This protein binds this small molecule.
Small molecule (SMILES): CCCCCCCC(=O)OC[C@H](COP(=O)(O)O[C@@H]1[C@H](O)[C@H](O)[C@@H](OP(=O)(O)O)[C@H](OP(=O)(O)O)[C@H]1O)OC(=O)CCCCCCC

Binding-site contacts:
Ligand atom C6B contacts residue TYR440 of chain 1.C at 4.0 Å (hydrophobic).
Ligand atom O42 contacts residue MET755 of chain 1.C at 3.4 Å.
Ligand atom C3C contacts residue TRP502 of chain 1.C at 4.0 Å (hydrophobic).
Ligand atom O52 contacts residue LEU623 of chain 1.C at 3.9 Å.
Ligand atom O4 contacts residue SER625 of chain 1.C at 3.3 Å.
Ligand atom O3C contacts residue THR438 of chain 1.C at 3.8 Å.
Ligand atom C2 contacts residue SER625 of chain 1.C at 3.4 Å.
Ligand atom C8A contacts residue CYS507 of chain 1.C at 3.8 Å (hydrophobic).
Ligand atom C3B contacts residue VAL437 of chain 1.C at 3.5 Å (hydrophobic).
Ligand atom C2B contacts residue THR441 of chain 1.C at 3.4 Å.
Ligand atom C7B contacts residue GLY451 of chain 1.C at 3.8 Å.
Ligand atom O13 contacts residue SER624 of chain 1.C at 3.7 Å.
Ligand atom P5 contacts residue LYS762 of chain 1.C at 4.2 Å.
Ligand atom C2A contacts residue VAL620 of chain 1.C at 3.7 Å (hydrophobic).
Ligand atom C1 contacts residue SER624 of chain 1.C at 4.1 Å.
Ligand atom C1C contacts residue LEU623 of chain 1.C at 3.8 Å (hydrophobic).
Ligand atom C2B contacts residue VAL437 of chain 1.C at 3.6 Å (hydrophobic).
Ligand atom O2 contacts residue LYS442 of chain 1.C at 3.6 Å.
Ligand atom O12 contacts residue THR441 of chain 1.C at 3.3 Å (h-bond).
Ligand atom C3 contacts residue LYS442 of chain 1.C at 3.9 Å.
Ligand atom O6 contacts residue LEU623 of chain 1.C at 4.0 Å.
Ligand atom O52 contacts residue LYS762 of chain 1.C at 3.2 Å (salt-bridge).
Ligand atom C1 contacts residue LEU623 of chain 1.C at 4.0 Å (hydrophobic).
Ligand atom O43 contacts residue ARG366 of chain 1.B at 3.4 Å (salt-bridge).
Ligand atom O3 contacts residue LYS442 of chain 1.C at 2.6 Å (salt-bridge).
Ligand atom C1C contacts residue THR438 of chain 1.C at 3.9 Å.
Ligand atom O13 contacts residue LEU623 of chain 1.C at 3.6 Å (h-bond).
Ligand atom O1B contacts residue LEU503 of chain 1.C at 3.3 Å.
Ligand atom O6 contacts residue THR438 of chain 1.C at 3.4 Å (h-bond).
Ligand atom O51 contacts residue PHE758 of chain 1.C at 3.9 Å.
Ligand atom P4 contacts residue ARG366 of chain 1.B at 3.5 Å.
Ligand atom O12 contacts residue THR438 of chain 1.C at 3.7 Å.
Ligand atom C5B contacts residue TYR440 of chain 1.C at 3.5 Å (hydrophobic).
Ligand atom C4 contacts residue SER625 of chain 1.C at 4.0 Å.
Ligand atom C3 contacts residue SER625 of chain 1.C at 3.7 Å.
Ligand atom O41 contacts residue ARG366 of chain 1.B at 2.6 Å (salt-bridge).
Ligand atom C1 contacts residue SER625 of chain 1.C at 3.9 Å.
Ligand atom O1B contacts residue TRP502 of chain 1.C at 4.1 Å.
Ligand atom O2 contacts residue SER625 of chain 1.C at 4.2 Å.
Ligand atom O1 contacts residue LYS442 of chain 1.C at 3.5 Å.

Sequence of chain 1.B:
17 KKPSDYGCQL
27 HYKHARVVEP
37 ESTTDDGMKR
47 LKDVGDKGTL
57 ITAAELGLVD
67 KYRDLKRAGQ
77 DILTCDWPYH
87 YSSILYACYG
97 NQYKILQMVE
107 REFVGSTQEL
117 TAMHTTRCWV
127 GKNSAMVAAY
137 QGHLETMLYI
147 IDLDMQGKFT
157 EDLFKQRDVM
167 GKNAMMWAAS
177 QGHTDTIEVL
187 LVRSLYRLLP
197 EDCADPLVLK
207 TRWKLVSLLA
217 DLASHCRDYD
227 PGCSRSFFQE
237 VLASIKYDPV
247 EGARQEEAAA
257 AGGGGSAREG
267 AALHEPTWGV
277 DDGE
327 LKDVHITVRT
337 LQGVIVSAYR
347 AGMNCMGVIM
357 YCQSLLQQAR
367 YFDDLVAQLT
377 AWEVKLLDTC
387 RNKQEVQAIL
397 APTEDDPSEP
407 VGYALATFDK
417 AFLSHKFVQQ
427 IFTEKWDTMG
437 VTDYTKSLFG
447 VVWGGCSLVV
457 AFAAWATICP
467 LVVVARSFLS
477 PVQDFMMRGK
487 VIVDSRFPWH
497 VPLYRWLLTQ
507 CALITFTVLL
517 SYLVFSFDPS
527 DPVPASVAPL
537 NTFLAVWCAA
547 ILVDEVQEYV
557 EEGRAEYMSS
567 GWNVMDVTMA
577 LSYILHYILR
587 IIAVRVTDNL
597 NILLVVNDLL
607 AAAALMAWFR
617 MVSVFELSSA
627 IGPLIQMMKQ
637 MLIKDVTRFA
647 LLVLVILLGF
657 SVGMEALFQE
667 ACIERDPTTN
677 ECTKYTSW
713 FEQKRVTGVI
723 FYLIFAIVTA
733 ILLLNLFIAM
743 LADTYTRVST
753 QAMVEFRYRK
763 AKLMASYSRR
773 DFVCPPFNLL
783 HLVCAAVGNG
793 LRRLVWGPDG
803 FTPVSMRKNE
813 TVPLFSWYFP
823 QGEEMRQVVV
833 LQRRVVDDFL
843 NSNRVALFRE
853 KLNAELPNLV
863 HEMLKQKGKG

Sequence of chain 1.C:
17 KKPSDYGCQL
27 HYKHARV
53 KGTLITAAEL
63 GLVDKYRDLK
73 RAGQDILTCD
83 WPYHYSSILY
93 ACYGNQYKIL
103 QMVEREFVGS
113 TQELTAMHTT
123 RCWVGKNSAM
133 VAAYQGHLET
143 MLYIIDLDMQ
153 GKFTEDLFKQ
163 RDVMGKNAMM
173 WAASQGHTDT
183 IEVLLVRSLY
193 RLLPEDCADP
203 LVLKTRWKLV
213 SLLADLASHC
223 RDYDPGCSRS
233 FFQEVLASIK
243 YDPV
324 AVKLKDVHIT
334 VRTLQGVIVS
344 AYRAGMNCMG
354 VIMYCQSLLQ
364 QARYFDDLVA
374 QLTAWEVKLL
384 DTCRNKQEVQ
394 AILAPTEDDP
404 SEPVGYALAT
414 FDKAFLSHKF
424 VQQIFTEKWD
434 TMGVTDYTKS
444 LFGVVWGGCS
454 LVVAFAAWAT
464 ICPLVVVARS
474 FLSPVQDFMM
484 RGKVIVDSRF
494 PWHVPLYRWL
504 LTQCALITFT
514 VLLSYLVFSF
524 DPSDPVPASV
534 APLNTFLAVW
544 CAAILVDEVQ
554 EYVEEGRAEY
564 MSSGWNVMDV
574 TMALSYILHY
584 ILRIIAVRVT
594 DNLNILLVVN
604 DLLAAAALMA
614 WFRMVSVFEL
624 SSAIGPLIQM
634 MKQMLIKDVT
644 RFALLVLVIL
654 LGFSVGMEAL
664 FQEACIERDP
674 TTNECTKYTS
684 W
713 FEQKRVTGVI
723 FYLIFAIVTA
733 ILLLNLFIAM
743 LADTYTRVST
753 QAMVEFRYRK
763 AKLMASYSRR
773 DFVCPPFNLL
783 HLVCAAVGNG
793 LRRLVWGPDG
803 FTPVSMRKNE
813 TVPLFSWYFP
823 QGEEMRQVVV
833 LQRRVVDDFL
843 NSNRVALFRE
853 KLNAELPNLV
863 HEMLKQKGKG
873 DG